Binding-site contacts:
Ligand atom C10 contacts residue VAL2 of chain 2.B at 4.0 Å (hydrophobic).
Ligand atom C9 contacts residue GOL1 of chain 2.R at 4.0 Å.
Ligand atom C9 contacts residue LYS25 of chain 2.B at 3.6 Å.
Ligand atom N1 contacts residue VAL2 of chain 2.B at 3.1 Å (h-bond).
Ligand atom C6A contacts residue SER331 of chain 2.B at 4.1 Å.
Ligand atom C7 contacts residue SER331 of chain 2.B at 3.5 Å.
Ligand atom C1A contacts residue VAL2 of chain 2.B at 3.9 Å (hydrophobic).
Ligand atom C7 contacts residue ALA330 of chain 2.B at 3.6 Å (hydrophobic).
Ligand atom C10 contacts residue ALA330 of chain 2.B at 3.7 Å (hydrophobic).
Ligand atom C8 contacts residue SER331 of chain 2.B at 4.2 Å.
Ligand atom C10 contacts residue GOL1 of chain 2.R at 4.2 Å.
Ligand atom C9 contacts residue VAL2 of chain 2.B at 3.9 Å (hydrophobic).
Ligand atom N10 contacts residue LYS25 of chain 2.B at 3.8 Å.
Ligand atom N10 contacts residue GOL1 of chain 2.R at 4.2 Å.
Ligand atom C7 contacts residue VAL327 of chain 2.B at 4.1 Å (hydrophobic).
Ligand atom C8 contacts residue ALA330 of chain 2.B at 3.5 Å (hydrophobic).
Ligand atom C8 contacts residue VAL327 of chain 2.B at 3.7 Å (hydrophobic).
Ligand atom N10 contacts residue VAL2 of chain 2.B at 3.1 Å (h-bond).
Ligand atom N10 contacts residue ALA330 of chain 2.B at 3.6 Å.
Ligand atom C6A contacts residue GOL1 of chain 2.R at 3.8 Å.
Ligand atom C5 contacts residue ALA330 of chain 2.B at 4.0 Å (hydrophobic).
Ligand atom C6 contacts residue GOL1 of chain 2.R at 4.2 Å.
Ligand atom C8 contacts residue GOL1 of chain 2.R at 3.3 Å.
Ligand atom C2 contacts residue VAL2 of chain 2.B at 3.8 Å (hydrophobic).
Ligand atom C6A contacts residue ALA330 of chain 2.B at 3.7 Å (hydrophobic).
Ligand atom C9 contacts residue ALA330 of chain 2.B at 3.5 Å (hydrophobic).
Ligand atom C7 contacts residue GOL1 of chain 2.R at 3.0 Å.
Ligand atom C6 contacts residue ALA330 of chain 2.B at 3.5 Å (hydrophobic).
Ligand atom C6 contacts residue SER331 of chain 2.B at 4.1 Å.

A protein and the small-molecule ligand that binds it are described below.
Small molecule (SMILES): c1cnc2c(c1)ccc1cccnc12

Sequence of chain 2.B:
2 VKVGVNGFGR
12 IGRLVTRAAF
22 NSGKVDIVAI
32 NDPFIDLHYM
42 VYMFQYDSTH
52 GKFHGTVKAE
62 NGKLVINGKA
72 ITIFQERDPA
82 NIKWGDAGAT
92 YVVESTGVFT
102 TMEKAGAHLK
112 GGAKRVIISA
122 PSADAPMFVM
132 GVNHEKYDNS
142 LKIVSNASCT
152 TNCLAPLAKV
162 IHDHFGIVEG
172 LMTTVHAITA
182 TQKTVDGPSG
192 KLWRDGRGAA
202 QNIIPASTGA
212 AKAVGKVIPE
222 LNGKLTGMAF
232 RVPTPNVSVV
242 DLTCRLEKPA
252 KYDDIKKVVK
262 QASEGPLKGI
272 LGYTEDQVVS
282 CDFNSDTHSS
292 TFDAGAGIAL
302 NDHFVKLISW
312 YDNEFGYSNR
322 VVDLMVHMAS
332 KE